Binding-site contacts:
Ligand atom C1 contacts residue PHE53 of chain 1.A at 3.1 Å (hydrophobic).
Ligand atom C26 contacts residue ASP178 of chain 1.A at 3.6 Å.
Ligand atom C3 contacts residue SER149 of chain 1.A at 3.9 Å.
Ligand atom C8 contacts residue SER149 of chain 1.A at 3.1 Å.
Ligand atom C27 contacts residue SER149 of chain 1.A at 2.6 Å.
Ligand atom C12 contacts residue HIS67 of chain 1.A at 3.6 Å.
Ligand atom C14 contacts residue SER149 of chain 1.A at 3.7 Å.
Ligand atom O6 contacts residue ALA166 of chain 1.A at 3.8 Å.
Ligand atom O2 contacts residue ALA167 of chain 1.A at 2.9 Å (h-bond).
Ligand atom N1 contacts residue ALA167 of chain 1.A at 3.5 Å (h-bond).
Ligand atom C1 contacts residue HIS67 of chain 1.A at 3.8 Å.
Ligand atom O4 contacts residue GLY147 of chain 1.A at 3.9 Å.
Ligand atom C14 contacts residue HIS67 of chain 1.A at 3.6 Å.
Ligand atom C4 contacts residue LEU145 of chain 1.A at 3.4 Å (hydrophobic).
Ligand atom C2 contacts residue ALA167 of chain 1.A at 4.0 Å (hydrophobic).
Ligand atom C4 contacts residue PHE164 of chain 1.A at 3.9 Å (hydrophobic).
Ligand atom C1 contacts residue SER149 of chain 1.A at 3.3 Å.
Ligand atom O1 contacts residue SER149 of chain 1.A at 2.4 Å (h-bond).
Ligand atom C4 contacts residue ILE142 of chain 1.A at 3.7 Å (hydrophobic).
Ligand atom C13 contacts residue ILE142 of chain 1.A at 3.5 Å (hydrophobic).
Ligand atom O5 contacts residue HIS67 of chain 1.A at 3.6 Å.
Ligand atom O1 contacts residue LEU145 of chain 1.A at 3.8 Å.
Ligand atom C11 contacts residue ALA166 of chain 1.A at 3.8 Å (hydrophobic).
Ligand atom S1 contacts residue HIS67 of chain 1.A at 3.7 Å.
Ligand atom C4 contacts residue LYS146 of chain 1.A at 4.0 Å.
Ligand atom C1 contacts residue VAL65 of chain 1.A at 3.8 Å (hydrophobic).
Ligand atom N3 contacts residue HIS67 of chain 1.A at 2.7 Å (h-bond).
Ligand atom C28 contacts residue SER149 of chain 1.A at 1.6 Å.
Ligand atom O1 contacts residue GLY147 of chain 1.A at 3.1 Å (h-bond).
Ligand atom O1 contacts residue SER148 of chain 1.A at 3.2 Å (h-bond).
Ligand atom C3 contacts residue LEU145 of chain 1.A at 4.0 Å (hydrophobic).
Ligand atom O6 contacts residue ALA167 of chain 1.A at 3.5 Å (h-bond).
Ligand atom O2 contacts residue ALA166 of chain 1.A at 3.3 Å.
Ligand atom C26 contacts residue ALA167 of chain 1.A at 4.0 Å (hydrophobic).
Ligand atom C3 contacts residue LYS146 of chain 1.A at 4.0 Å.
Ligand atom C8 contacts residue HIS67 of chain 1.A at 4.0 Å.
Ligand atom C6 contacts residue ALA167 of chain 1.A at 3.9 Å (hydrophobic).
Ligand atom S1 contacts residue SER149 of chain 1.A at 4.0 Å.
Ligand atom N3 contacts residue SER149 of chain 1.A at 3.2 Å (h-bond).
Ligand atom O5 contacts residue GLN51 of chain 1.A at 3.7 Å.

Sequence of chain 1.A:
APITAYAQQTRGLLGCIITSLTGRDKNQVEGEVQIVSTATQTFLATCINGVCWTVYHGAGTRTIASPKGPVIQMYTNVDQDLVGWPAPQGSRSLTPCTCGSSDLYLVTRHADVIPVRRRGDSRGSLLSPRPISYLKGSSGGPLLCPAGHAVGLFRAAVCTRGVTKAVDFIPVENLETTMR

A protein and the small-molecule ligand that binds it are described below.
Small molecule (SMILES): CC[C@H](C=O)[C@@H]1[C@@H](NS(C)(=O)=O)CCN1C(=O)[C@@H](NC(=O)OC(C)(C)C)C(C)C